Sequence of chain 10.A:
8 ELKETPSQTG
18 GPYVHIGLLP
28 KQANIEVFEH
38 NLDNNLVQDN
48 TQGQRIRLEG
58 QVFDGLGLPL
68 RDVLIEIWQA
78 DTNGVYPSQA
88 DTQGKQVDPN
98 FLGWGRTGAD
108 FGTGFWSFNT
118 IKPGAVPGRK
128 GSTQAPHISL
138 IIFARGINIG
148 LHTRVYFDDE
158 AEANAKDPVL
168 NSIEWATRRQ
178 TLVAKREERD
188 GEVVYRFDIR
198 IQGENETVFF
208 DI

Sequence of chain 10.B:
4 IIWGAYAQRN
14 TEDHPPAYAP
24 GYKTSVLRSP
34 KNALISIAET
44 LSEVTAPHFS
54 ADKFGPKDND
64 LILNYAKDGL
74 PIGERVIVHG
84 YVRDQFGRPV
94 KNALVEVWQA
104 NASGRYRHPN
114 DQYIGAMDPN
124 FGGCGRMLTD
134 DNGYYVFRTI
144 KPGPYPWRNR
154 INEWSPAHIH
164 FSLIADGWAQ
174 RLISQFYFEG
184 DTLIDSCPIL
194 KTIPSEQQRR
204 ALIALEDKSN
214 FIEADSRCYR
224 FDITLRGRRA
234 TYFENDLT

The small molecule below binds the protein below.
Small molecule (SMILES): O=[N+]([O-])c1ccc(O)c(O)c1

Binding-site contacts:
Ligand atom N9 contacts residue TYR148 of chain 10.B at 3.6 Å.
Ligand atom C4 contacts residue TYR148 of chain 10.B at 3.6 Å (hydrophobic).
Ligand atom O8 contacts residue TYR109 of chain 10.B at 2.8 Å (h-bond).
Ligand atom O10 contacts residue TYR20 of chain 10.A at 3.1 Å (h-bond).
Ligand atom O7 contacts residue FE1 of chain 10.C at 2.1 Å.
Ligand atom N9 contacts residue TYR20 of chain 10.A at 4.3 Å.
Ligand atom O8 contacts residue HIS161 of chain 10.B at 4.2 Å.
Ligand atom O8 contacts residue FE1 of chain 10.C at 2.0 Å.
Ligand atom C6 contacts residue ILE192 of chain 10.B at 4.2 Å (hydrophobic).
Ligand atom C5 contacts residue TRP150 of chain 10.B at 3.6 Å (hydrophobic).
Ligand atom O8 contacts residue TYR20 of chain 10.A at 3.7 Å.
Ligand atom O10 contacts residue PRO19 of chain 10.A at 3.1 Å.
Ligand atom O10 contacts residue TYR148 of chain 10.B at 3.4 Å.
Ligand atom C1 contacts residue TYR109 of chain 10.B at 4.1 Å (hydrophobic).
Ligand atom C2 contacts residue FE1 of chain 10.C at 2.8 Å.
Ligand atom C6 contacts residue FE1 of chain 10.C at 4.1 Å.
Ligand atom O8 contacts residue HIS163 of chain 10.B at 3.2 Å (h-bond).
Ligand atom O7 contacts residue HIS161 of chain 10.B at 2.8 Å (h-bond).
Ligand atom C6 contacts residue TRP150 of chain 10.B at 4.3 Å (hydrophobic).
Ligand atom C6 contacts residue TYR148 of chain 10.B at 4.1 Å (hydrophobic).
Ligand atom C3 contacts residue PRO19 of chain 10.A at 3.6 Å (hydrophobic).
Ligand atom O7 contacts residue TYR109 of chain 10.B at 3.6 Å.
Ligand atom C1 contacts residue HIS161 of chain 10.B at 4.0 Å.
Ligand atom O7 contacts residue HIS163 of chain 10.B at 3.6 Å.
Ligand atom C3 contacts residue TYR148 of chain 10.B at 3.8 Å (hydrophobic).
Ligand atom C1 contacts residue FE1 of chain 10.C at 2.8 Å.
Ligand atom C2 contacts residue HIS163 of chain 10.B at 4.2 Å.
Ligand atom O11 contacts residue PRO19 of chain 10.A at 3.9 Å.
Ligand atom C3 contacts residue FE1 of chain 10.C at 4.1 Å.
Ligand atom C3 contacts residue TYR20 of chain 10.A at 3.6 Å (hydrophobic).
Ligand atom C2 contacts residue TYR148 of chain 10.B at 4.2 Å (hydrophobic).
Ligand atom C6 contacts residue SER158 of chain 10.B at 4.0 Å.
Ligand atom O11 contacts residue TRP150 of chain 10.B at 3.5 Å.
Ligand atom N9 contacts residue TRP150 of chain 10.B at 4.0 Å.
Ligand atom C4 contacts residue PRO19 of chain 10.A at 3.8 Å (hydrophobic).
Ligand atom C2 contacts residue TYR109 of chain 10.B at 3.8 Å (hydrophobic).
Ligand atom N9 contacts residue PRO19 of chain 10.A at 3.4 Å.
Ligand atom C2 contacts residue TYR20 of chain 10.A at 4.2 Å (hydrophobic).
Ligand atom C1 contacts residue TYR148 of chain 10.B at 4.2 Å (hydrophobic).
Ligand atom C5 contacts residue TYR148 of chain 10.B at 3.9 Å (hydrophobic).